Sequence of chain 4.B:
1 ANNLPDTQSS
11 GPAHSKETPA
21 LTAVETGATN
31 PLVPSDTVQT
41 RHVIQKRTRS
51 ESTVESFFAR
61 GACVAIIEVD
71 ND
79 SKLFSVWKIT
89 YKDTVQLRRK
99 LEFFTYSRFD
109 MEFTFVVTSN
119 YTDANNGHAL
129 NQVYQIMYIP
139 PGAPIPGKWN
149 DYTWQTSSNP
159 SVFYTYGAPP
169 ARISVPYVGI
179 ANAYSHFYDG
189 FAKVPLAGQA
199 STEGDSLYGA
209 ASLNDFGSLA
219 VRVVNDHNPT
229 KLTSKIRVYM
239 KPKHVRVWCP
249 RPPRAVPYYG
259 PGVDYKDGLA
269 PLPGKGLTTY

The protein below binds the small molecule below.
Small molecule (SMILES): COc1ccc(OCc2ccc(COc3c(Cl)cccc3Cl)cc2)c(Cl)c1

Binding-site contacts:
Ligand atom CL3 contacts residue LEU217 of chain 4.B at 3.8 Å.
Ligand atom C12 contacts residue ILE87 of chain 4.B at 3.8 Å (hydrophobic).
Ligand atom C10 contacts residue TYR136 of chain 4.B at 3.5 Å (hydrophobic).
Ligand atom O3 contacts residue PHE107 of chain 4.B at 3.6 Å.
Ligand atom CL3 contacts residue PHE111 of chain 4.B at 3.8 Å.
Ligand atom C6 contacts residue TYR89 of chain 4.B at 3.7 Å (hydrophobic).
Ligand atom C13 contacts residue ILE87 of chain 4.B at 3.7 Å (hydrophobic).
Ligand atom C21 contacts residue SER105 of chain 4.B at 3.8 Å.
Ligand atom C11 contacts residue ILE87 of chain 4.B at 3.8 Å (hydrophobic).
Ligand atom C20 contacts residue LEU217 of chain 4.B at 3.8 Å (hydrophobic).
Ligand atom C13 contacts residue PHE111 of chain 4.B at 3.7 Å (hydrophobic).
Ligand atom C20 contacts residue ILE171 of chain 4.B at 3.8 Å (hydrophobic).
Ligand atom O3 contacts residue LEU99 of chain 4.B at 3.9 Å.
Ligand atom O2 contacts residue VAL173 of chain 4.B at 3.4 Å.
Ligand atom C21 contacts residue HIS184 of chain 4.B at 3.6 Å.
Ligand atom C2 contacts residue PHE214 of chain 4.B at 3.6 Å (hydrophobic).
Ligand atom C3 contacts residue MET109 of chain 4.B at 3.7 Å (hydrophobic).
Ligand atom C19 contacts residue LEU217 of chain 4.B at 3.8 Å (hydrophobic).
Ligand atom O1 contacts residue ILE87 of chain 4.B at 3.7 Å.
Ligand atom C8 contacts residue MET109 of chain 4.B at 3.4 Å (hydrophobic).
Ligand atom C7 contacts residue MET109 of chain 4.B at 3.3 Å (hydrophobic).
Ligand atom C14 contacts residue TYR136 of chain 4.B at 3.5 Å (hydrophobic).
Ligand atom C16 contacts residue TYR136 of chain 4.B at 3.8 Å (hydrophobic).
Ligand atom C9 contacts residue PHE214 of chain 4.B at 3.7 Å (hydrophobic).
Ligand atom C19 contacts residue PHE113 of chain 4.B at 3.9 Å (hydrophobic).
Ligand atom C21 contacts residue TYR89 of chain 4.B at 3.9 Å (hydrophobic).
Ligand atom C4 contacts residue MET109 of chain 4.B at 3.8 Å (hydrophobic).
Ligand atom C13 contacts residue MET109 of chain 4.B at 3.4 Å (hydrophobic).
Ligand atom O1 contacts residue MET109 of chain 4.B at 3.7 Å.
Ligand atom C5 contacts residue TYR89 of chain 4.B at 3.5 Å (hydrophobic).
Ligand atom O3 contacts residue TYR89 of chain 4.B at 3.6 Å.
Ligand atom C1 contacts residue TYR182 of chain 4.B at 3.8 Å (hydrophobic).
Ligand atom C17 contacts residue TYR136 of chain 4.B at 3.7 Å (hydrophobic).
Ligand atom O1 contacts residue PHE214 of chain 4.B at 3.8 Å.
Ligand atom C12 contacts residue PHE111 of chain 4.B at 3.8 Å (hydrophobic).
Ligand atom CL2 contacts residue TYR136 of chain 4.B at 3.6 Å.
Ligand atom C7 contacts residue PHE214 of chain 4.B at 3.5 Å (hydrophobic).
Ligand atom C9 contacts residue VAL176 of chain 4.B at 3.6 Å (hydrophobic).
Ligand atom C2 contacts residue TYR182 of chain 4.B at 3.9 Å (hydrophobic).
Ligand atom C21 contacts residue TYR182 of chain 4.B at 3.8 Å (hydrophobic).